Sequence of chain 1.C:
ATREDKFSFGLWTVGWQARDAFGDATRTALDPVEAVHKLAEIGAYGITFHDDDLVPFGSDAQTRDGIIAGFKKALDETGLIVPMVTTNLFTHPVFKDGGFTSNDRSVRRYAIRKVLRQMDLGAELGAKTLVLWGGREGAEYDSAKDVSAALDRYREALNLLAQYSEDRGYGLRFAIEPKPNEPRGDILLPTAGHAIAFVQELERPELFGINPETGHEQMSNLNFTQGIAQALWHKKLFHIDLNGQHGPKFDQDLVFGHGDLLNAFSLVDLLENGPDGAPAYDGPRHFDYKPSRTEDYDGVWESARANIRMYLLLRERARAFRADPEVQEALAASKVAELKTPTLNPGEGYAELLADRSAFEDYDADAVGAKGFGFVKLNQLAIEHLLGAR

Sequence of chain 1.D:
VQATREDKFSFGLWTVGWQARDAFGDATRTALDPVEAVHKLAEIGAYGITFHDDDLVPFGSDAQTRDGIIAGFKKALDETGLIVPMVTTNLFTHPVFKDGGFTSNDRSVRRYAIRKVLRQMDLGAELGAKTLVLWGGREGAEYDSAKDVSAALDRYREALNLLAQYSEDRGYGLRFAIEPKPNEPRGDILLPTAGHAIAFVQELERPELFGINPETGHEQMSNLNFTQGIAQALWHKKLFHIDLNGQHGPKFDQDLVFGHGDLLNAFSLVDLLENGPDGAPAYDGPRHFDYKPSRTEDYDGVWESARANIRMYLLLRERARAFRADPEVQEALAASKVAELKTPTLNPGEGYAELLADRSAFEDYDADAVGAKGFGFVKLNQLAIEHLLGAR

This protein binds this small molecule.
Small molecule (SMILES): OC[C@@H](O)[C@@H](O)[C@H](O)[C@@H](O)CO

Binding-site contacts:
Ligand atom O3 contacts residue ASP291 of chain 1.C at 2.9 Å (salt-bridge).
Ligand atom C4 contacts residue CO1 of chain 1.L at 3.3 Å.
Ligand atom C6 contacts residue GLU180 of chain 1.C at 3.4 Å.
Ligand atom C3 contacts residue CO1 of chain 1.L at 3.7 Å.
Ligand atom O2 contacts residue GLU180 of chain 1.C at 2.8 Å (salt-bridge).
Ligand atom C2 contacts residue TRP136 of chain 1.C at 3.5 Å (hydrophobic).
Ligand atom O6 contacts residue THR89 of chain 1.C at 3.6 Å.
Ligand atom O1 contacts residue CO1 of chain 1.M at 2.8 Å.
Ligand atom C1 contacts residue CO1 of chain 1.M at 3.5 Å.
Ligand atom C2 contacts residue CO1 of chain 1.M at 3.7 Å.
Ligand atom O5 contacts residue PHE93 of chain 1.C at 3.8 Å.
Ligand atom O1 contacts residue PHE25 of chain 1.D at 3.8 Å.
Ligand atom O2 contacts residue ASP291 of chain 1.C at 3.1 Å (salt-bridge).
Ligand atom O6 contacts residue VAL134 of chain 1.C at 3.2 Å.
Ligand atom O1 contacts residue ASP254 of chain 1.C at 3.2 Å (salt-bridge).
Ligand atom O4 contacts residue GLU180 of chain 1.C at 2.6 Å (salt-bridge).
Ligand atom C5 contacts residue HIS53 of chain 1.C at 3.4 Å.
Ligand atom C6 contacts residue THR89 of chain 1.C at 3.6 Å.
Ligand atom O3 contacts residue CO1 of chain 1.L at 3.7 Å.
Ligand atom O2 contacts residue CO1 of chain 1.M at 2.8 Å.
Ligand atom O2 contacts residue GLU216 of chain 1.C at 3.1 Å (salt-bridge).
Ligand atom O4 contacts residue CO1 of chain 1.L at 2.3 Å.
Ligand atom O1 contacts residue LYS182 of chain 1.C at 3.1 Å (salt-bridge).
Ligand atom O6 contacts residue GLU180 of chain 1.C at 3.7 Å.
Ligand atom O1 contacts residue HIS219 of chain 1.C at 3.5 Å (h-bond).
Ligand atom C2 contacts residue CO1 of chain 1.L at 3.5 Å.
Ligand atom C4 contacts residue ASP291 of chain 1.C at 3.7 Å.
Ligand atom C4 contacts residue GLU180 of chain 1.C at 3.1 Å.
Ligand atom O4 contacts residue ASP291 of chain 1.C at 2.7 Å (salt-bridge).
Ligand atom O5 contacts residue TRP136 of chain 1.C at 3.5 Å.
Ligand atom O3 contacts residue TRP15 of chain 1.C at 3.5 Å (h-bond).
Ligand atom O4 contacts residue ASP244 of chain 1.C at 3.1 Å (salt-bridge).
Ligand atom C4 contacts residue TRP136 of chain 1.C at 3.7 Å (hydrophobic).
Ligand atom C3 contacts residue ASP291 of chain 1.C at 3.6 Å.
Ligand atom C2 contacts residue GLU180 of chain 1.C at 3.7 Å.
Ligand atom C6 contacts residue VAL134 of chain 1.C at 3.3 Å (hydrophobic).
Ligand atom O2 contacts residue HIS219 of chain 1.C at 3.2 Å.
Ligand atom O2 contacts residue CO1 of chain 1.L at 2.4 Å.
Ligand atom O5 contacts residue HIS53 of chain 1.C at 2.6 Å (h-bond).
Ligand atom O1 contacts residue TRP136 of chain 1.C at 3.6 Å.